The protein below binds the small molecule below.
Small molecule (SMILES): OC[C@H]1O[C@H](OCC#Cc2ccc(-c3ccccc3)cc2)[C@@H](O)[C@@H](O)[C@@H]1O

Sequence of chain 1.B:
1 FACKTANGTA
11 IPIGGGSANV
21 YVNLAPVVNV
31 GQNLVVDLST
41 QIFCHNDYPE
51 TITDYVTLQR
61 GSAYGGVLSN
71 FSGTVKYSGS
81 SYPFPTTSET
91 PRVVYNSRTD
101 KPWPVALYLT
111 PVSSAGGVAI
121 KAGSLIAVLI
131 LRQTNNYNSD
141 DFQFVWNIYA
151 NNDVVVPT

Binding-site contacts:
Ligand atom O3 contacts residue PHE142 of chain 1.B at 3.9 Å.
Ligand atom C1 contacts residue PHE1 of chain 1.B at 3.7 Å (hydrophobic).
Ligand atom C15 contacts residue TYR48 of chain 1.B at 3.9 Å (hydrophobic).
Ligand atom O6 contacts residue ASN46 of chain 1.B at 3.2 Å (h-bond).
Ligand atom C6 contacts residue ASP47 of chain 1.B at 3.7 Å.
Ligand atom O4 contacts residue ILE52 of chain 1.B at 3.5 Å.
Ligand atom C2 contacts residue ASP140 of chain 1.B at 3.8 Å.
Ligand atom C2 contacts residue ILE13 of chain 1.B at 3.7 Å (hydrophobic).
Ligand atom O3 contacts residue ASN135 of chain 1.B at 3.4 Å (h-bond).
Ligand atom C4 contacts residue GLN133 of chain 1.B at 3.8 Å.
Ligand atom C12 contacts residue TYR137 of chain 1.B at 3.5 Å (hydrophobic).
Ligand atom O6 contacts residue ASP54 of chain 1.B at 2.6 Å (salt-bridge).
Ligand atom O3 contacts residue ASP140 of chain 1.B at 2.7 Å (salt-bridge).
Ligand atom O4 contacts residue ASP54 of chain 1.B at 2.6 Å (salt-bridge).
Ligand atom C6 contacts residue ASN46 of chain 1.B at 3.3 Å.
Ligand atom C4 contacts residue ASN135 of chain 1.B at 3.9 Å.
Ligand atom C4 contacts residue PHE1 of chain 1.B at 3.8 Å (hydrophobic).
Ligand atom O3 contacts residue GLN133 of chain 1.B at 3.0 Å (h-bond).
Ligand atom O2 contacts residue PHE1 of chain 1.B at 2.9 Å (h-bond).
Ligand atom C7 contacts residue TYR48 of chain 1.B at 3.7 Å (hydrophobic).
Ligand atom C2 contacts residue PHE1 of chain 1.B at 3.8 Å (hydrophobic).
Ligand atom C16 contacts residue TYR137 of chain 1.B at 3.8 Å (hydrophobic).
Ligand atom O5 contacts residue PHE1 of chain 1.B at 3.0 Å (h-bond).
Ligand atom O5 contacts residue ASP47 of chain 1.B at 3.9 Å.
Ligand atom C3 contacts residue ASP140 of chain 1.B at 3.2 Å.
Ligand atom O6 contacts residue PHE1 of chain 1.B at 2.8 Å (h-bond).
Ligand atom C6 contacts residue PHE1 of chain 1.B at 3.8 Å (hydrophobic).
Ligand atom C6 contacts residue ASP54 of chain 1.B at 3.4 Å.
Ligand atom C4 contacts residue ASP54 of chain 1.B at 3.3 Å.
Ligand atom C6 contacts residue TYR48 of chain 1.B at 3.8 Å (hydrophobic).
Ligand atom O4 contacts residue ASN135 of chain 1.B at 2.9 Å (h-bond).
Ligand atom C17 contacts residue THR51 of chain 1.B at 3.8 Å.
Ligand atom C3 contacts residue ASN135 of chain 1.B at 3.8 Å.
Ligand atom C21 contacts residue TYR137 of chain 1.B at 3.5 Å (hydrophobic).
Ligand atom O6 contacts residue ASP47 of chain 1.B at 2.9 Å (salt-bridge).
Ligand atom C9 contacts residue TYR48 of chain 1.B at 3.9 Å (hydrophobic).
Ligand atom C8 contacts residue TYR48 of chain 1.B at 3.6 Å (hydrophobic).
Ligand atom O4 contacts residue GLN133 of chain 1.B at 3.6 Å (h-bond).
Ligand atom C5 contacts residue PHE1 of chain 1.B at 3.7 Å (hydrophobic).
Ligand atom O2 contacts residue ILE13 of chain 1.B at 3.4 Å.